Binding-site contacts:
Ligand atom C6 contacts residue GD1 of chain 1.C at 3.5 Å.
Ligand atom C10 contacts residue GD1 of chain 1.C at 3.5 Å.
Ligand atom C1 contacts residue GD1 of chain 1.C at 3.5 Å.
Ligand atom C11 contacts residue DO31 of chain 1.E at 3.2 Å.
Ligand atom O3 contacts residue GD1 of chain 1.B at 4.1 Å.
Ligand atom C16 contacts residue GD1 of chain 1.C at 3.4 Å.
Ligand atom O1 contacts residue DO31 of chain 1.E at 3.2 Å (h-bond).
Ligand atom O7 contacts residue GD1 of chain 1.C at 2.4 Å.
Ligand atom C3 contacts residue GD1 of chain 1.C at 3.7 Å.
Ligand atom C12 contacts residue DO31 of chain 1.E at 4.1 Å.
Ligand atom O2 contacts residue DO31 of chain 1.E at 3.2 Å.
Ligand atom C12 contacts residue GD1 of chain 1.C at 3.5 Å.
Ligand atom O1 contacts residue GD1 of chain 1.C at 2.4 Å.
Ligand atom C7 contacts residue GD1 of chain 1.C at 3.4 Å.
Ligand atom C11 contacts residue GD1 of chain 1.C at 3.5 Å.
Ligand atom O3 contacts residue GD1 of chain 1.C at 2.6 Å.
Ligand atom N1 contacts residue GD1 of chain 1.C at 2.7 Å.
Ligand atom N2 contacts residue GD1 of chain 1.C at 2.8 Å.
Ligand atom C9 contacts residue DO31 of chain 1.E at 3.5 Å.
Ligand atom C4 contacts residue GD1 of chain 1.C at 3.7 Å.
Ligand atom C5 contacts residue GD1 of chain 1.C at 3.5 Å.
Ligand atom O5 contacts residue GD1 of chain 1.C at 2.6 Å.
Ligand atom C9 contacts residue GD1 of chain 1.C at 3.4 Å.
Ligand atom N3 contacts residue GD1 of chain 1.C at 2.9 Å.
Ligand atom N4 contacts residue GD1 of chain 1.C at 2.8 Å.
Ligand atom O3 contacts residue DO31 of chain 1.E at 2.8 Å (h-bond).
Ligand atom C8 contacts residue GD1 of chain 1.C at 3.5 Å.
Ligand atom C2 contacts residue GD1 of chain 1.C at 3.5 Å.
Ligand atom C13 contacts residue GD1 of chain 1.C at 3.5 Å.
Ligand atom C17 contacts residue GD1 of chain 1.C at 4.2 Å.
Ligand atom O4 contacts residue DO31 of chain 1.E at 2.3 Å (h-bond).
Ligand atom C14 contacts residue GD1 of chain 1.C at 3.6 Å.
Ligand atom O4 contacts residue GD1 of chain 1.B at 4.2 Å.
Ligand atom C15 contacts residue GD1 of chain 1.C at 3.4 Å.

A protein and the small-molecule ligand that binds it are described below.
Small molecule (SMILES): C[C@@H](O)CN1CCN(CC(=O)O)CCN(CC(=O)O)CCN(CC(=O)O)CC1